The protein below binds the small molecule below.
Small molecule (SMILES): CC(=O)N[C@@H]1[C@@H](O)[C@H](O)[C@@H](CO)O[C@H]1O

Sequence of chain 1.A:
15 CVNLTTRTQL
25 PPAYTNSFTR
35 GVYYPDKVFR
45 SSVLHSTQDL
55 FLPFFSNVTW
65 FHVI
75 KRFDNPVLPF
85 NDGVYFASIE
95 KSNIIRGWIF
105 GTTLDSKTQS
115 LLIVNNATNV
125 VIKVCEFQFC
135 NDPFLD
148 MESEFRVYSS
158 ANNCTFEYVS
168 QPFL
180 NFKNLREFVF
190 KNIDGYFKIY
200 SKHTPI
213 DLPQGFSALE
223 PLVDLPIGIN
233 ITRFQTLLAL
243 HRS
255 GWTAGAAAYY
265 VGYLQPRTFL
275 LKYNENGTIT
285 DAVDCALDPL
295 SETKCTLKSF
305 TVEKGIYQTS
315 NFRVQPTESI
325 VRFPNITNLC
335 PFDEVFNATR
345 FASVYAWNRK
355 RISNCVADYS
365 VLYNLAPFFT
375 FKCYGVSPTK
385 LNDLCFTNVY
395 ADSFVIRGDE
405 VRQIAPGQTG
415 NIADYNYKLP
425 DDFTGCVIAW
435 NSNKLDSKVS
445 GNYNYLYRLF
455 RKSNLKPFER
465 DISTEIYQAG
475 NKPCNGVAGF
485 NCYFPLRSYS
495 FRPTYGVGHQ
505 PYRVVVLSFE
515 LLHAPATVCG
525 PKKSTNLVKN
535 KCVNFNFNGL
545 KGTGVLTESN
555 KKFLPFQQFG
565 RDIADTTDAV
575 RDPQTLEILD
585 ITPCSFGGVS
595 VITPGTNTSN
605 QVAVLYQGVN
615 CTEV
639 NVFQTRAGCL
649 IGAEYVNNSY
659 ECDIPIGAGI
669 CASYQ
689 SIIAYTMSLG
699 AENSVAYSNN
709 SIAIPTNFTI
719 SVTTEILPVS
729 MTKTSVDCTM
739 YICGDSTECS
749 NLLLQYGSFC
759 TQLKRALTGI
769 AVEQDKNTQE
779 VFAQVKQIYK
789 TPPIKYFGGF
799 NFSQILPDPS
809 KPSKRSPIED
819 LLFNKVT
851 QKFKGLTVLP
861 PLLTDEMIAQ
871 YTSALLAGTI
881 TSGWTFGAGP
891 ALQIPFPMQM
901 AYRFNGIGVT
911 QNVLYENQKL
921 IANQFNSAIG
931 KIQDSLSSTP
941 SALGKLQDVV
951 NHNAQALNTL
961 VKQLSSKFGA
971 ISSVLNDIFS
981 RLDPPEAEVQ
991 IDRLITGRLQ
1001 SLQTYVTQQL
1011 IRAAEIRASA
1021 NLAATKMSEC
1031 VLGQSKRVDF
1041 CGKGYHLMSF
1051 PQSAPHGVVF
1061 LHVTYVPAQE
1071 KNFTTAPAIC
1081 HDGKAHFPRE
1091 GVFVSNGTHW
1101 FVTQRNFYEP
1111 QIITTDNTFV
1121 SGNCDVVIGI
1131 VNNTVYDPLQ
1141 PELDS

Binding-site contacts:
Ligand atom C7 contacts residue ASN232 of chain 1.A at 3.9 Å.
Ligand atom C2 contacts residue ASN232 of chain 1.A at 2.4 Å.
Ligand atom C5 contacts residue ASN232 of chain 1.A at 3.6 Å.
Ligand atom C8 contacts residue THR234 of chain 1.A at 3.8 Å.
Ligand atom N2 contacts residue ASN232 of chain 1.A at 2.9 Å (h-bond).
Ligand atom C7 contacts residue THR234 of chain 1.A at 4.2 Å.
Ligand atom O5 contacts residue ASN232 of chain 1.A at 2.4 Å (h-bond).
Ligand atom C4 contacts residue ASN232 of chain 1.A at 4.2 Å.
Ligand atom C3 contacts residue ASN232 of chain 1.A at 3.8 Å.
Ligand atom C8 contacts residue THR106 of chain 1.A at 3.7 Å.
Ligand atom N2 contacts residue THR106 of chain 1.A at 4.3 Å.
Ligand atom N2 contacts residue THR234 of chain 1.A at 4.2 Å.
Ligand atom C1 contacts residue ASN232 of chain 1.A at 1.4 Å.